Binding-site contacts:
Ligand atom C6 contacts residue HIS366 of chain 2.A at 3.2 Å.
Ligand atom O2 contacts residue GLY124 of chain 2.A at 3.1 Å (h-bond).
Ligand atom O6' contacts residue ASN473 of chain 2.A at 2.7 Å (h-bond).
Ligand atom O6' contacts residue VAL444 of chain 2.A at 3.8 Å.
Ligand atom C5' contacts residue LEU125 of chain 2.A at 3.8 Å (hydrophobic).
Ligand atom C3' contacts residue GLY664 of chain 2.A at 3.7 Å.
Ligand atom O6' contacts residue HIS366 of chain 2.A at 2.7 Å (h-bond).
Ligand atom O5 contacts residue ASP272 of chain 2.A at 3.5 Å (salt-bridge).
Ligand atom O2' contacts residue TYR562 of chain 2.A at 3.1 Å (h-bond).
Ligand atom O4' contacts residue SER663 of chain 2.A at 3.5 Å.
Ligand atom O3' contacts residue SER663 of chain 2.A at 3.0 Å (h-bond).
Ligand atom C2 contacts residue LEU125 of chain 2.A at 3.5 Å (hydrophobic).
Ligand atom C2' contacts residue GLU661 of chain 2.A at 3.8 Å.
Ligand atom C6' contacts residue GLY124 of chain 2.A at 3.8 Å.
Ligand atom C10 contacts residue ASP328 of chain 2.A at 3.5 Å.
Ligand atom C7 contacts residue THR367 of chain 2.A at 3.9 Å.
Ligand atom N1 contacts residue LEU125 of chain 2.A at 3.9 Å.
Ligand atom O3' contacts residue GLY664 of chain 2.A at 3.1 Å (h-bond).
Ligand atom C4' contacts residue GLY664 of chain 2.A at 3.6 Å.
Ligand atom N3 contacts residue ASN273 of chain 2.A at 3.8 Å.
Ligand atom C11 contacts residue HIS330 of chain 2.A at 3.8 Å.
Ligand atom C5' contacts residue GLY124 of chain 2.A at 3.7 Å.
Ligand atom C6' contacts residue ASN473 of chain 2.A at 3.3 Å.
Ligand atom O5' contacts residue HIS366 of chain 2.A at 3.8 Å.
Ligand atom O4' contacts residue ASN473 of chain 2.A at 3.6 Å (h-bond).
Ligand atom O3' contacts residue GLU661 of chain 2.A at 2.8 Å (salt-bridge).
Ligand atom O5' contacts residue LEU125 of chain 2.A at 3.5 Å (h-bond).
Ligand atom C11 contacts residue ASP328 of chain 2.A at 3.8 Å.
Ligand atom O3' contacts residue ALA662 of chain 2.A at 3.2 Å (h-bond).
Ligand atom C6' contacts residue HIS366 of chain 2.A at 3.5 Å.
Ligand atom C11 contacts residue ALA372 of chain 2.A at 3.3 Å (hydrophobic).
Ligand atom C2' contacts residue HIS366 of chain 2.A at 3.6 Å.
Ligand atom N3 contacts residue LEU125 of chain 2.A at 3.7 Å.
Ligand atom C4 contacts residue LEU125 of chain 2.A at 3.5 Å (hydrophobic).
Ligand atom O2 contacts residue LEU125 of chain 2.A at 3.0 Å (h-bond).
Ligand atom C3' contacts residue GLU661 of chain 2.A at 3.3 Å.
Ligand atom C10 contacts residue HIS330 of chain 2.A at 3.4 Å.
Ligand atom O4' contacts residue GLY664 of chain 2.A at 2.6 Å (h-bond).
Ligand atom O2' contacts residue GLU661 of chain 2.A at 3.2 Å (salt-bridge).
Ligand atom O4' contacts residue THR665 of chain 2.A at 3.9 Å.

Sequence of chain 2.A:
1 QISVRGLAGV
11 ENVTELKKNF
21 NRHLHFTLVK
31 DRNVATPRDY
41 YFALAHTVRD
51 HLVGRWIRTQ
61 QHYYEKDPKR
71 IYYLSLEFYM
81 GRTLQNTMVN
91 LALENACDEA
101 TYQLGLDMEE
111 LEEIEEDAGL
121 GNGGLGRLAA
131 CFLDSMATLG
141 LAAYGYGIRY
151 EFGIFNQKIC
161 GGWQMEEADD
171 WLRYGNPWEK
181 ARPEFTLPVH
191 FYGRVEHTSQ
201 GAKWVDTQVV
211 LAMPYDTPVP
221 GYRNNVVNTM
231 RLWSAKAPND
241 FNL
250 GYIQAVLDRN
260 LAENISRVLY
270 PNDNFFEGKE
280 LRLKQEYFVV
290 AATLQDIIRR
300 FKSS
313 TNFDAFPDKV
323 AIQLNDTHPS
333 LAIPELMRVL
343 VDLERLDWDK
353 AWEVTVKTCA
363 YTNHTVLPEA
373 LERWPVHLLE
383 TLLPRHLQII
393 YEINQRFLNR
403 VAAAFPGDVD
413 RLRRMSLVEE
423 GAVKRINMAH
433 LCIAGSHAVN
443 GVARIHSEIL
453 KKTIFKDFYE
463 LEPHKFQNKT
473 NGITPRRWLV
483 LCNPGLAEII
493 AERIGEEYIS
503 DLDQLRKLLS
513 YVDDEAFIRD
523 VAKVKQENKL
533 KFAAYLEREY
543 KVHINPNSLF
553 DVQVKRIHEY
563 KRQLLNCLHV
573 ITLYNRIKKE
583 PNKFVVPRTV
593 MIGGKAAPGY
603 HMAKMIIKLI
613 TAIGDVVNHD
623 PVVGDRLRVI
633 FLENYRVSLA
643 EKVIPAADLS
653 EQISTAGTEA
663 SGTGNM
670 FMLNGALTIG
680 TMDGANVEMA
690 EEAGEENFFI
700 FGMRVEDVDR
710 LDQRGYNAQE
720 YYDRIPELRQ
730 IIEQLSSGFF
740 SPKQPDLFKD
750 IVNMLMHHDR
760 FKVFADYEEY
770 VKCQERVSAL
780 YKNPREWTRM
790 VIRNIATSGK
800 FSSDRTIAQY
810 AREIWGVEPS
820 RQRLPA

The small molecule below binds the protein below.
Small molecule (SMILES): CCCc1cc2cn([C@@H]3O[C@H](CO)[C@@H](O)[C@H](O)[C@H]3O)c(=O)nc2o1